Sequence of chain 3.B:
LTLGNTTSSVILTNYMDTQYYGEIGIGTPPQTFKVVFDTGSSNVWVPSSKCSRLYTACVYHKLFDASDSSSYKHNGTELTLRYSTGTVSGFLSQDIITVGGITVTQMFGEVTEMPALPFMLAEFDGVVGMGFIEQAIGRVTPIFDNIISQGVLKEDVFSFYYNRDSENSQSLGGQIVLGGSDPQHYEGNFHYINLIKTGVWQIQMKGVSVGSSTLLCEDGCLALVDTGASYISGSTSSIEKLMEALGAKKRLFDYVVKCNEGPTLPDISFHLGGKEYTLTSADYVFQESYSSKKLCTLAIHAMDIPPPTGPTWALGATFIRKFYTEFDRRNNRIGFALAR

Binding-site contacts:
Ligand atom C16 contacts residue THR18 of chain 3.B at 3.5 Å.
Ligand atom N22 contacts residue ASP226 of chain 3.B at 2.9 Å (salt-bridge).
Ligand atom C14 contacts residue SER230 of chain 3.B at 3.3 Å.
Ligand atom N33 contacts residue SER41 of chain 3.B at 3.5 Å.
Ligand atom O17 contacts residue GLN19 of chain 3.B at 3.4 Å.
Ligand atom C38 contacts residue ILE305 of chain 3.B at 3.4 Å (hydrophobic).
Ligand atom N27 contacts residue GLY40 of chain 3.B at 2.8 Å (h-bond).
Ligand atom C6 contacts residue THR85 of chain 3.B at 3.5 Å.
Ligand atom O24 contacts residue SER41 of chain 3.B at 3.5 Å (h-bond).
Ligand atom C18 contacts residue TYR20 of chain 3.B at 3.2 Å (hydrophobic).
Ligand atom C34 contacts residue ARG82 of chain 3.B at 3.5 Å.
Ligand atom O24 contacts residue GLY40 of chain 3.B at 3.1 Å.
Ligand atom O28 contacts residue SER84 of chain 3.B at 3.1 Å (h-bond).
Ligand atom C16 contacts residue ALA229 of chain 3.B at 3.6 Å (hydrophobic).
Ligand atom C15 contacts residue GLY228 of chain 3.B at 3.3 Å.
Ligand atom N33 contacts residue GLN135 of chain 3.B at 3.6 Å (h-bond).
Ligand atom C1 contacts residue THR85 of chain 3.B at 3.5 Å.
Ligand atom C10 contacts residue ALA122 of chain 3.B at 3.7 Å (hydrophobic).
Ligand atom C18 contacts residue TYR162 of chain 3.B at 3.6 Å (hydrophobic).
Ligand atom O39 contacts residue THR85 of chain 3.B at 2.7 Å (h-bond).
Ligand atom O24 contacts residue ASP38 of chain 3.B at 2.5 Å (salt-bridge).
Ligand atom C9 contacts residue PHE124 of chain 3.B at 3.6 Å (hydrophobic).
Ligand atom C23 contacts residue ASP226 of chain 3.B at 3.5 Å.
Ligand atom C18 contacts residue THR227 of chain 3.B at 3.5 Å.
Ligand atom C14 contacts residue THR18 of chain 3.B at 3.1 Å.
Ligand atom C19 contacts residue ASP38 of chain 3.B at 3.6 Å.
Ligand atom O36 contacts residue GLN135 of chain 3.B at 3.4 Å (h-bond).
Ligand atom N22 contacts residue ASP38 of chain 3.B at 2.7 Å (salt-bridge).
Ligand atom C25 contacts residue GLY40 of chain 3.B at 3.5 Å.
Ligand atom C38 contacts residue LEU224 of chain 3.B at 3.3 Å (hydrophobic).
Ligand atom N22 contacts residue GLY228 of chain 3.B at 2.6 Å (h-bond).
Ligand atom C37 contacts residue ILE305 of chain 3.B at 3.7 Å (hydrophobic).
Ligand atom C30 contacts residue TYR83 of chain 3.B at 3.5 Å (hydrophobic).
Ligand atom C20 contacts residue GLY228 of chain 3.B at 3.7 Å.
Ligand atom N33 contacts residue GLY40 of chain 3.B at 3.5 Å (h-bond).
Ligand atom O17 contacts residue TYR20 of chain 3.B at 3.1 Å (h-bond).
Ligand atom O17 contacts residue THR18 of chain 3.B at 3.6 Å (h-bond).
Ligand atom C26 contacts residue GLY40 of chain 3.B at 3.5 Å.
Ligand atom C20 contacts residue ASP38 of chain 3.B at 3.5 Å.
Ligand atom C4 contacts residue GLY228 of chain 3.B at 3.6 Å.

A protein and the small-molecule ligand that binds it are described below.
Small molecule (SMILES): COCCCOc1ccccc1N1CCN(C[C@H](N)[C@@H](O)C[C@H](C(=O)NCC(C)(C)C(N)=O)C(C)C)CC1=O